Sequence of chain 1.A:
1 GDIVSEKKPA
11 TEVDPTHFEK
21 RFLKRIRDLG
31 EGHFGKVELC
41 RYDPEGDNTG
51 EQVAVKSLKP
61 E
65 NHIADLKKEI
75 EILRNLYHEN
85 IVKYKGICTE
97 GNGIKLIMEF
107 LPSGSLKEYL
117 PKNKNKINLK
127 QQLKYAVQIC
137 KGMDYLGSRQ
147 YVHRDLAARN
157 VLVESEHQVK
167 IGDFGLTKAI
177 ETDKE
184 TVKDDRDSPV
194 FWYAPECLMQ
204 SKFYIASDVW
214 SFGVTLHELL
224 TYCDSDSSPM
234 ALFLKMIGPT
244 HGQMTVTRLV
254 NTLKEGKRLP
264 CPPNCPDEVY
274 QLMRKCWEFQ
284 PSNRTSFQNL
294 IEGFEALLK

Binding-site contacts:
Ligand atom C1 contacts residue HIS33 of chain 1.A at 3.5 Å.
Ligand atom C16 contacts residue LEU107 of chain 1.A at 3.3 Å (hydrophobic).
Ligand atom C17 contacts residue ALA54 of chain 1.A at 3.5 Å (hydrophobic).
Ligand atom C2 contacts residue HIS33 of chain 1.A at 3.6 Å.
Ligand atom C11 contacts residue ASN156 of chain 1.A at 3.4 Å.
Ligand atom N6 contacts residue GLU105 of chain 1.A at 2.9 Å (salt-bridge).
Ligand atom N7 contacts residue LYS56 of chain 1.A at 3.2 Å.
Ligand atom C22 contacts residue GLY32 of chain 1.A at 3.4 Å.
Ligand atom C21 contacts residue GLY32 of chain 1.A at 3.2 Å.
Ligand atom C contacts residue GLY32 of chain 1.A at 3.0 Å.
Ligand atom C22 contacts residue LYS56 of chain 1.A at 3.2 Å.
Ligand atom C4 contacts residue ASP169 of chain 1.A at 3.3 Å.
Ligand atom C5 contacts residue ASP169 of chain 1.A at 3.6 Å.
Ligand atom C8 contacts residue ASP169 of chain 1.A at 3.5 Å.
Ligand atom CL contacts residue GLY32 of chain 1.A at 3.2 Å.
Ligand atom C6 contacts residue GLY30 of chain 1.A at 3.5 Å.
Ligand atom N6 contacts residue ALA54 of chain 1.A at 3.3 Å.
Ligand atom N1 contacts residue ASP169 of chain 1.A at 3.6 Å.
Ligand atom N contacts residue ASP169 of chain 1.A at 3.2 Å (salt-bridge).
Ligand atom C8 contacts residue ASN156 of chain 1.A at 3.5 Å.
Ligand atom N5 contacts residue LEU107 of chain 1.A at 3.0 Å (h-bond).
Ligand atom N5 contacts residue PHE106 of chain 1.A at 3.5 Å.
Ligand atom C6 contacts residue GLU31 of chain 1.A at 3.4 Å.
Ligand atom N1 contacts residue GLY168 of chain 1.A at 3.3 Å.
Ligand atom C10 contacts residue ASN156 of chain 1.A at 3.4 Å.
Ligand atom C19 contacts residue LEU158 of chain 1.A at 3.5 Å (hydrophobic).
Ligand atom C10 contacts residue ARG155 of chain 1.A at 3.1 Å.
Ligand atom N7 contacts residue LYS36 of chain 1.A at 3.4 Å (salt-bridge).
Ligand atom N3 contacts residue LEU29 of chain 1.A at 3.5 Å (h-bond).
Ligand atom C17 contacts residue LEU158 of chain 1.A at 3.5 Å (hydrophobic).
Ligand atom C2 contacts residue ASP169 of chain 1.A at 3.5 Å.
Ligand atom C5 contacts residue GLU31 of chain 1.A at 3.6 Å.
Ligand atom C3 contacts residue ASP169 of chain 1.A at 3.3 Å.
Ligand atom C21 contacts residue ASP169 of chain 1.A at 3.6 Å.
Ligand atom C20 contacts residue LEU158 of chain 1.A at 3.4 Å (hydrophobic).
Ligand atom N7 contacts residue GLY35 of chain 1.A at 3.1 Å.
Ligand atom C11 contacts residue ARG155 of chain 1.A at 3.5 Å.
Ligand atom C16 contacts residue PHE106 of chain 1.A at 3.5 Å (hydrophobic).
Ligand atom C4 contacts residue GLY32 of chain 1.A at 3.5 Å.
Ligand atom C2 contacts residue ASP151 of chain 1.A at 3.2 Å.

A small-molecule ligand and the protein it binds are described below.
Small molecule (SMILES): N#CC[C@@H]([C@H]1CCN(c2cccc(Cl)c2C#N)C1)n1cc(-c2ncnc3[nH]ccc23)cn1